A protein and the small-molecule ligand that binds it are described below.
Small molecule (SMILES): CC(=O)N[C@H]1[C@H](O[C@H]2[C@H](O)[C@@H](NC(C)=O)CO[C@@H]2CO)O[C@H](CO)[C@@H](O[C@H]2O[C@H](CO)[C@@H](O)[C@H](O[C@]3(O)O[C@H](CO)[C@@H](O)[C@H](O)[C@@H]3O)[C@@H]2O)[C@@H]1O

Sequence of chain 1.B:
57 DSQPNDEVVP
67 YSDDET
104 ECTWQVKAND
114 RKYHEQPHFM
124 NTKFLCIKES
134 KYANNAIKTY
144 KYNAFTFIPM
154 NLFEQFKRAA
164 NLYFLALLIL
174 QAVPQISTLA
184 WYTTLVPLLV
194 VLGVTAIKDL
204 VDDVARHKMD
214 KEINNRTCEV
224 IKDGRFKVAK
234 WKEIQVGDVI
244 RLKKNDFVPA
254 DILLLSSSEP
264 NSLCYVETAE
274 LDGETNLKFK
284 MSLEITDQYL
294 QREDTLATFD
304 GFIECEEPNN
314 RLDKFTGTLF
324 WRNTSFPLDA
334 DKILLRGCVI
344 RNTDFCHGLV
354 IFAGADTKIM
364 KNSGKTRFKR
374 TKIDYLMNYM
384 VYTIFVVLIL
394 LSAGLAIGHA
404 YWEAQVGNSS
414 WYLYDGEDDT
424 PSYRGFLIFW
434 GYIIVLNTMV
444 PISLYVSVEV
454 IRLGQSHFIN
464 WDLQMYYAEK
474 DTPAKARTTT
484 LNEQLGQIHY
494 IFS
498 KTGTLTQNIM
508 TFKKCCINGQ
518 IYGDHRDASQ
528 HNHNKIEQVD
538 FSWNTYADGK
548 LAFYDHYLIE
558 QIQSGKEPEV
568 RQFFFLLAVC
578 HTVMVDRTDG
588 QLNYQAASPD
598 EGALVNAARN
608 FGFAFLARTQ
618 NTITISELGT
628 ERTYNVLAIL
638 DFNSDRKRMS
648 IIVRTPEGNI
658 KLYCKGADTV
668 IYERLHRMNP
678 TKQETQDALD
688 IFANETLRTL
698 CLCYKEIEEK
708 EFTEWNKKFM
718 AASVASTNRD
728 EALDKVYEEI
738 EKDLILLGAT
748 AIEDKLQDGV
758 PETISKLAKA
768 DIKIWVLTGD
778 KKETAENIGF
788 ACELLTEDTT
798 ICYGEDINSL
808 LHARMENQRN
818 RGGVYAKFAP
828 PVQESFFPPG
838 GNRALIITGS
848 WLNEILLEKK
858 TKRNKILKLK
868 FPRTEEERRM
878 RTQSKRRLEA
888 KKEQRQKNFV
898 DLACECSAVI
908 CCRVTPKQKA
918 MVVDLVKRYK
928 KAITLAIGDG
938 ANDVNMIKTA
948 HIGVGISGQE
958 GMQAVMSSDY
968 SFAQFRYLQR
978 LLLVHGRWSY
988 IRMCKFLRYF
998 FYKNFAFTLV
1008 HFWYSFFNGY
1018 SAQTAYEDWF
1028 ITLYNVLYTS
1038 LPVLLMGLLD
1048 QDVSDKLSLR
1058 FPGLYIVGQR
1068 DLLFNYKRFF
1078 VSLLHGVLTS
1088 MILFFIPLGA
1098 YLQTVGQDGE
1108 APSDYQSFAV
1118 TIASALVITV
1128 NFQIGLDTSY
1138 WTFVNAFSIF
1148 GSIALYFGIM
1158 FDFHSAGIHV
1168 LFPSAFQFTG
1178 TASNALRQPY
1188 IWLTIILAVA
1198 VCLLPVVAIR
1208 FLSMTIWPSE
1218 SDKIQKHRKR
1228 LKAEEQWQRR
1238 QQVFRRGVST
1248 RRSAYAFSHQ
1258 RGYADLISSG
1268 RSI

Binding-site contacts:
Ligand atom O7 contacts residue TRP414 of chain 1.B at 4.3 Å.
Ligand atom C2 contacts residue ASN411 of chain 1.B at 2.5 Å.
Ligand atom O5 contacts residue ASN411 of chain 1.B at 2.4 Å (h-bond).
Ligand atom O3 contacts residue TYR417 of chain 1.B at 3.4 Å.
Ligand atom C5 contacts residue GLY419 of chain 1.B at 4.4 Å.
Ligand atom C5 contacts residue GLU420 of chain 1.B at 3.4 Å.
Ligand atom N2 contacts residue ASN411 of chain 1.B at 2.9 Å (h-bond).
Ligand atom N2 contacts residue TYR417 of chain 1.B at 4.3 Å.
Ligand atom O6 contacts residue GLY419 of chain 1.B at 3.6 Å.
Ligand atom C4 contacts residue ASN411 of chain 1.B at 4.2 Å.
Ligand atom C6 contacts residue ASP418 of chain 1.B at 4.0 Å.
Ligand atom O7 contacts residue SER413 of chain 1.B at 3.3 Å (h-bond).
Ligand atom O6 contacts residue MAN5 of chain 1.D at 3.6 Å.
Ligand atom O5 contacts residue MAN5 of chain 1.D at 4.0 Å.
Ligand atom C3 contacts residue ASP421 of chain 1.B at 4.0 Å.
Ligand atom C6 contacts residue MAN5 of chain 1.D at 4.0 Å.
Ligand atom C6 contacts residue TYR417 of chain 1.B at 3.8 Å (hydrophobic).
Ligand atom O3 contacts residue ASP418 of chain 1.B at 4.5 Å.
Ligand atom O6 contacts residue TYR417 of chain 1.B at 3.8 Å.
Ligand atom C7 contacts residue SER413 of chain 1.B at 4.4 Å.
Ligand atom C4 contacts residue ASP421 of chain 1.B at 4.1 Å.
Ligand atom C7 contacts residue ASN411 of chain 1.B at 3.6 Å.
Ligand atom O5 contacts residue GLU420 of chain 1.B at 4.0 Å.
Ligand atom C6 contacts residue ASN411 of chain 1.B at 4.3 Å.
Ligand atom O7 contacts residue ASN411 of chain 1.B at 4.5 Å.
Ligand atom C7 contacts residue TYR417 of chain 1.B at 4.4 Å (hydrophobic).
Ligand atom C5 contacts residue ASN411 of chain 1.B at 3.6 Å.
Ligand atom O4 contacts residue ASP421 of chain 1.B at 3.8 Å.
Ligand atom C5 contacts residue MAN5 of chain 1.D at 4.4 Å.
Ligand atom C1 contacts residue ASN411 of chain 1.B at 1.4 Å.
Ligand atom C5 contacts residue ASP421 of chain 1.B at 3.9 Å.
Ligand atom C6 contacts residue GLY419 of chain 1.B at 3.4 Å.
Ligand atom C3 contacts residue ASN411 of chain 1.B at 3.8 Å.
Ligand atom O6 contacts residue ASN411 of chain 1.B at 3.9 Å.
Ligand atom C8 contacts residue ASN411 of chain 1.B at 3.9 Å.
Ligand atom O1 contacts residue GLY419 of chain 1.B at 4.1 Å.
Ligand atom O7 contacts residue TYR417 of chain 1.B at 4.2 Å.
Ligand atom C6 contacts residue GLU420 of chain 1.B at 3.3 Å.